A protein and the small-molecule ligand that binds it are described below.
Small molecule (SMILES): CC(=O)N[C@H]1[C@H](O[C@H]2[C@H](O)[C@@H](NC(C)=O)CO[C@@H]2CO)O[C@H](CO)[C@@H](O[C@@H]2O[C@H](CO)[C@@H](O)[C@H](O)[C@@H]2O)[C@@H]1O

Binding-site contacts:
Ligand atom C3 contacts residue ASN448 of chain 1.E at 3.8 Å.
Ligand atom O7 contacts residue ASN448 of chain 1.E at 3.8 Å.
Ligand atom C7 contacts residue GLU445 of chain 1.E at 3.9 Å.
Ligand atom O5 contacts residue ASN448 of chain 1.E at 2.4 Å (h-bond).
Ligand atom C8 contacts residue ASN444 of chain 1.E at 3.5 Å.
Ligand atom C5 contacts residue ASN448 of chain 1.E at 3.7 Å.
Ligand atom O7 contacts residue ASN444 of chain 1.E at 4.2 Å.
Ligand atom N2 contacts residue GLU445 of chain 1.E at 3.7 Å.
Ligand atom C8 contacts residue GLU445 of chain 1.E at 3.0 Å.
Ligand atom C7 contacts residue ASN448 of chain 1.E at 3.5 Å.
Ligand atom C7 contacts residue ASN444 of chain 1.E at 4.2 Å.
Ligand atom N2 contacts residue ASN448 of chain 1.E at 2.9 Å (h-bond).
Ligand atom C1 contacts residue ASN448 of chain 1.E at 1.4 Å.
Ligand atom C4 contacts residue ASN448 of chain 1.E at 4.3 Å.
Ligand atom C2 contacts residue ASN448 of chain 1.E at 2.5 Å.

Sequence of chain 1.E:
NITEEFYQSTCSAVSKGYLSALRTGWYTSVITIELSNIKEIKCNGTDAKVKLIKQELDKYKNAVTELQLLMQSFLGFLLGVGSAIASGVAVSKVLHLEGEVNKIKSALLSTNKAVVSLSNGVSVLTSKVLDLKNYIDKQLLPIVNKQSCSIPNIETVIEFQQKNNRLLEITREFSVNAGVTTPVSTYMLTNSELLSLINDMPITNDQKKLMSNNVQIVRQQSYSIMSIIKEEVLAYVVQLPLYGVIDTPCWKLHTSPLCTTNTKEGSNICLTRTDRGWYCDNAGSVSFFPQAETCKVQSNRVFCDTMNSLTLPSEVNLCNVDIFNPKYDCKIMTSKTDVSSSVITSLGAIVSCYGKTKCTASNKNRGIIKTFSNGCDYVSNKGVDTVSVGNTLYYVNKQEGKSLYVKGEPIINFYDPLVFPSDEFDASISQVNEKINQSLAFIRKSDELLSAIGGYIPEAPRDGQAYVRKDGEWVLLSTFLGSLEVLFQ